Sequence of chain 1.D:
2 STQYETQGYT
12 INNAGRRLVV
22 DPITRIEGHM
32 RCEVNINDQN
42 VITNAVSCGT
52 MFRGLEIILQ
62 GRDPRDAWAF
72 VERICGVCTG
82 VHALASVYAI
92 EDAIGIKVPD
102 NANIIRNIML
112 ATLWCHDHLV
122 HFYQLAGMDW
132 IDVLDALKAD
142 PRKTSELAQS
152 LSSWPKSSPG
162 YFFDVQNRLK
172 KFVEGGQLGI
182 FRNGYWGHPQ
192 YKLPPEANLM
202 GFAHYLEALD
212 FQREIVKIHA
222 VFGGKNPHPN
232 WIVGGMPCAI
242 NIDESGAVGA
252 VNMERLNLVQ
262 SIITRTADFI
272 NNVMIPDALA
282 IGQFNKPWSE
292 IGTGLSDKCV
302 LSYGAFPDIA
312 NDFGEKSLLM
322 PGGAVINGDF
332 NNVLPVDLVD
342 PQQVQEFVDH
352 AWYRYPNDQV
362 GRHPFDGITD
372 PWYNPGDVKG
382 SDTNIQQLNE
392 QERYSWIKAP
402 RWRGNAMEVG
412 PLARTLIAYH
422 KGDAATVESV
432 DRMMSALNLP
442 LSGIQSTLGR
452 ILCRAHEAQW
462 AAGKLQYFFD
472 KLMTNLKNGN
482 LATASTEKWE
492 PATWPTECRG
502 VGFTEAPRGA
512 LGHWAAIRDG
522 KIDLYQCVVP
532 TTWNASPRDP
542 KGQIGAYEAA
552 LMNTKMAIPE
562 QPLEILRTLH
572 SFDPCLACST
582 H

Binding-site contacts:
Ligand atom O3 contacts residue VAL530 of chain 1.D at 3.4 Å.
Ligand atom C3 contacts residue CYS579 of chain 1.D at 3.1 Å (hydrophobic).
Ligand atom O3 contacts residue PRO531 of chain 1.D at 3.5 Å.
Ligand atom O3 contacts residue ALA507 of chain 1.D at 3.5 Å.
Ligand atom C2 contacts residue CYS79 of chain 1.D at 3.2 Å (hydrophobic).
Ligand atom C1 contacts residue PRO531 of chain 1.D at 3.7 Å (hydrophobic).
Ligand atom O3 contacts residue CYS79 of chain 1.D at 4.0 Å.
Ligand atom N2 contacts residue ALA507 of chain 1.D at 3.2 Å.
Ligand atom FE contacts residue CYS79 of chain 1.D at 2.4 Å.
Ligand atom N1 contacts residue CYS576 of chain 1.D at 4.2 Å.
Ligand atom N2 contacts residue CYS79 of chain 1.D at 3.6 Å.
Ligand atom O3 contacts residue VAL82 of chain 1.D at 3.5 Å.
Ligand atom N1 contacts residue ARG509 of chain 1.D at 3.8 Å.
Ligand atom N1 contacts residue CYS579 of chain 1.D at 3.5 Å.
Ligand atom C2 contacts residue ALA507 of chain 1.D at 3.6 Å (hydrophobic).
Ligand atom N1 contacts residue THR532 of chain 1.D at 2.9 Å (h-bond).
Ligand atom N2 contacts residue PRO508 of chain 1.D at 3.3 Å (h-bond).
Ligand atom C1 contacts residue CYS579 of chain 1.D at 3.1 Å (hydrophobic).
Ligand atom C2 contacts residue ARG509 of chain 1.D at 3.4 Å.
Ligand atom C1 contacts residue THR532 of chain 1.D at 3.9 Å.
Ligand atom O3 contacts residue HIS83 of chain 1.D at 3.3 Å (h-bond).
Ligand atom C3 contacts residue ALA507 of chain 1.D at 3.8 Å (hydrophobic).
Ligand atom C3 contacts residue HIS83 of chain 1.D at 3.5 Å.
Ligand atom C1 contacts residue 3NI1 of chain 1.Z at 4.0 Å.
Ligand atom N2 contacts residue ARG509 of chain 1.D at 2.9 Å (salt-bridge).
Ligand atom C1 contacts residue CYS576 of chain 1.D at 4.0 Å (hydrophobic).
Ligand atom N1 contacts residue PRO531 of chain 1.D at 3.5 Å.
Ligand atom C3 contacts residue CYS79 of chain 1.D at 3.2 Å (hydrophobic).
Ligand atom C3 contacts residue VAL82 of chain 1.D at 3.8 Å (hydrophobic).
Ligand atom C1 contacts residue ARG509 of chain 1.D at 3.7 Å.
Ligand atom FE contacts residue CYS579 of chain 1.D at 2.4 Å.
Ligand atom N1 contacts residue VAL530 of chain 1.D at 3.7 Å.
Ligand atom O3 contacts residue CYS579 of chain 1.D at 3.9 Å.
Ligand atom C2 contacts residue 3NI1 of chain 1.Z at 4.1 Å.
Ligand atom C3 contacts residue PRO531 of chain 1.D at 3.8 Å (hydrophobic).
Ligand atom C3 contacts residue VAL530 of chain 1.D at 3.5 Å (hydrophobic).
Ligand atom O3 contacts residue LEU512 of chain 1.D at 3.6 Å.
Ligand atom FE contacts residue 3NI1 of chain 1.Z at 2.9 Å.
Ligand atom C2 contacts residue PRO508 of chain 1.D at 4.2 Å (hydrophobic).
Ligand atom C1 contacts residue VAL530 of chain 1.D at 3.6 Å (hydrophobic).

The protein below binds the small molecule below.
Small molecule (SMILES): N#C[Fe](=C=O)C#N